Sequence of chain 1.D:
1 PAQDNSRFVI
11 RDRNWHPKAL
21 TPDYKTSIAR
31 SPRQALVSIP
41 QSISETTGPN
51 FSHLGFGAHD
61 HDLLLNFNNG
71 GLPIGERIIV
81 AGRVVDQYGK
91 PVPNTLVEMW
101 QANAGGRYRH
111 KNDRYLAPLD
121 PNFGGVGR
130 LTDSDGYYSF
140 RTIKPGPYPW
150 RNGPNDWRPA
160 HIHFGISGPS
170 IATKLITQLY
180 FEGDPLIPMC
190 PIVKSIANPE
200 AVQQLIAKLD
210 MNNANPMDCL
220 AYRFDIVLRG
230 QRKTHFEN

Sequence of chain 4.F:
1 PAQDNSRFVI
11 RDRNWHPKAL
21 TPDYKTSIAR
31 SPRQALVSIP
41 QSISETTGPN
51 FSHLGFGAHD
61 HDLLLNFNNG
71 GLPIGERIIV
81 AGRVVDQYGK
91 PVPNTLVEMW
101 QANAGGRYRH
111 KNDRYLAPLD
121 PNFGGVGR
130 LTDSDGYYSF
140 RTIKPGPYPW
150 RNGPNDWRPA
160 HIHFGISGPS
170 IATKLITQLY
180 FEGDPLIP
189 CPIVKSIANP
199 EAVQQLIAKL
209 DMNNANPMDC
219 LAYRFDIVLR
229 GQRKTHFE

Binding-site contacts:
Ligand atom C3 contacts residue GLN41 of chain 4.F at 3.8 Å.
Ligand atom C3 contacts residue ARG7 of chain 4.F at 4.1 Å.
Ligand atom O8 contacts residue GLN41 of chain 4.F at 2.9 Å (h-bond).
Ligand atom O8 contacts residue PRO40 of chain 4.F at 3.7 Å.
Ligand atom F9 contacts residue PRO215 of chain 1.D at 4.4 Å.
Ligand atom F9 contacts residue PHE8 of chain 4.F at 3.3 Å.
Ligand atom C1 contacts residue ARG7 of chain 4.F at 3.3 Å.
Ligand atom C4 contacts residue ILE10 of chain 4.F at 4.2 Å (hydrophobic).
Ligand atom O7 contacts residue ARG7 of chain 4.F at 3.2 Å (salt-bridge).
Ligand atom C2 contacts residue ARG7 of chain 4.F at 3.6 Å.
Ligand atom O8 contacts residue ARG7 of chain 4.F at 4.2 Å.
Ligand atom C6 contacts residue PRO215 of chain 1.D at 3.7 Å (hydrophobic).
Ligand atom O7 contacts residue GLU236 of chain 4.F at 2.6 Å (salt-bridge).
Ligand atom C3 contacts residue PRO215 of chain 1.D at 4.1 Å (hydrophobic).
Ligand atom C6 contacts residue ARG7 of chain 4.F at 3.5 Å.
Ligand atom C5 contacts residue ARG7 of chain 4.F at 3.8 Å.
Ligand atom C3 contacts residue ILE10 of chain 4.F at 4.3 Å (hydrophobic).
Ligand atom C6 contacts residue ASN214 of chain 1.D at 4.3 Å.
Ligand atom C2 contacts residue GLN41 of chain 4.F at 4.0 Å.
Ligand atom C1 contacts residue PRO215 of chain 1.D at 3.9 Å (hydrophobic).
Ligand atom C6 contacts residue ARG231 of chain 4.F at 3.6 Å.
Ligand atom C6 contacts residue GLU236 of chain 4.F at 3.6 Å.
Ligand atom C4 contacts residue PRO215 of chain 1.D at 4.0 Å (hydrophobic).
Ligand atom C5 contacts residue PRO215 of chain 1.D at 3.7 Å (hydrophobic).
Ligand atom C4 contacts residue PHE8 of chain 4.F at 4.3 Å (hydrophobic).
Ligand atom C5 contacts residue ALA213 of chain 1.D at 4.2 Å (hydrophobic).
Ligand atom C2 contacts residue PRO215 of chain 1.D at 4.2 Å (hydrophobic).
Ligand atom C1 contacts residue GLU236 of chain 4.F at 3.5 Å.
Ligand atom F9 contacts residue GLN41 of chain 4.F at 3.8 Å.
Ligand atom C4 contacts residue ARG7 of chain 4.F at 4.2 Å.
Ligand atom F9 contacts residue ILE10 of chain 4.F at 3.3 Å.
Ligand atom C5 contacts residue ARG231 of chain 4.F at 3.4 Å.
Ligand atom C4 contacts residue GLN41 of chain 4.F at 4.2 Å.

This small molecule binds to this protein.
Small molecule (SMILES): Oc1ccc(F)cc1O